Binding-site contacts:
Ligand atom C03 contacts residue PHE81 of chain 1.A at 3.6 Å (hydrophobic).
Ligand atom N23 contacts residue ILE11 of chain 1.A at 3.2 Å.
Ligand atom C33 contacts residue LEU135 of chain 1.A at 3.5 Å (hydrophobic).
Ligand atom C04 contacts residue GLU82 of chain 1.A at 3.8 Å.
Ligand atom C22 contacts residue GLN86 of chain 1.A at 3.7 Å.
Ligand atom C21 contacts residue ASP87 of chain 1.A at 3.5 Å.
Ligand atom C30 contacts residue GLN132 of chain 1.A at 3.0 Å.
Ligand atom N29 contacts residue GLN132 of chain 1.A at 2.8 Å (h-bond).
Ligand atom C12 contacts residue PHE83 of chain 1.A at 3.6 Å (hydrophobic).
Ligand atom C30 contacts residue ASP87 of chain 1.A at 3.2 Å.
Ligand atom C21 contacts residue GLN86 of chain 1.A at 3.8 Å.
Ligand atom N05 contacts residue GLU82 of chain 1.A at 2.9 Å (salt-bridge).
Ligand atom C14 contacts residue GLU9 of chain 1.A at 3.7 Å.
Ligand atom C27 contacts residue GLU13 of chain 1.A at 3.5 Å.
Ligand atom N09 contacts residue LEU84 of chain 1.A at 2.5 Å (h-bond).
Ligand atom C07 contacts residue LEU135 of chain 1.A at 3.5 Å (hydrophobic).
Ligand atom C08 contacts residue ILE11 of chain 1.A at 3.8 Å (hydrophobic).
Ligand atom C10 contacts residue HIS85 of chain 1.A at 3.8 Å.
Ligand atom C01 contacts residue ALA145 of chain 1.A at 3.8 Å (hydrophobic).
Ligand atom C08 contacts residue LEU84 of chain 1.A at 3.6 Å (hydrophobic).
Ligand atom C04 contacts residue LEU135 of chain 1.A at 3.6 Å (hydrophobic).
Ligand atom C12 contacts residue ILE11 of chain 1.A at 3.7 Å (hydrophobic).
Ligand atom N32 contacts residue VAL19 of chain 1.A at 3.7 Å.
Ligand atom C11 contacts residue HIS85 of chain 1.A at 3.5 Å.
Ligand atom N05 contacts residue LEU84 of chain 1.A at 3.8 Å.
Ligand atom C10 contacts residue LEU84 of chain 1.A at 3.3 Å (hydrophobic).
Ligand atom N06 contacts residue LEU135 of chain 1.A at 3.5 Å.
Ligand atom C04 contacts residue ALA32 of chain 1.A at 3.5 Å (hydrophobic).
Ligand atom N05 contacts residue LEU135 of chain 1.A at 3.6 Å.
Ligand atom S25 contacts residue ILE11 of chain 1.A at 3.4 Å.
Ligand atom C12 contacts residue HIS85 of chain 1.A at 3.7 Å.
Ligand atom C20 contacts residue ASP87 of chain 1.A at 3.5 Å.
Ligand atom C28 contacts residue GLU13 of chain 1.A at 3.3 Å.
Ligand atom C12 contacts residue LEU84 of chain 1.A at 3.7 Å (hydrophobic).
Ligand atom C01 contacts residue VAL65 of chain 1.A at 3.8 Å (hydrophobic).
Ligand atom N05 contacts residue ALA32 of chain 1.A at 3.5 Å.
Ligand atom C24 contacts residue ILE11 of chain 1.A at 3.6 Å (hydrophobic).
Ligand atom C02 contacts residue PHE81 of chain 1.A at 3.6 Å (hydrophobic).
Ligand atom N06 contacts residue LEU84 of chain 1.A at 3.2 Å (h-bond).
Ligand atom N06 contacts residue PHE83 of chain 1.A at 3.8 Å.

Sequence of chain 1.A:
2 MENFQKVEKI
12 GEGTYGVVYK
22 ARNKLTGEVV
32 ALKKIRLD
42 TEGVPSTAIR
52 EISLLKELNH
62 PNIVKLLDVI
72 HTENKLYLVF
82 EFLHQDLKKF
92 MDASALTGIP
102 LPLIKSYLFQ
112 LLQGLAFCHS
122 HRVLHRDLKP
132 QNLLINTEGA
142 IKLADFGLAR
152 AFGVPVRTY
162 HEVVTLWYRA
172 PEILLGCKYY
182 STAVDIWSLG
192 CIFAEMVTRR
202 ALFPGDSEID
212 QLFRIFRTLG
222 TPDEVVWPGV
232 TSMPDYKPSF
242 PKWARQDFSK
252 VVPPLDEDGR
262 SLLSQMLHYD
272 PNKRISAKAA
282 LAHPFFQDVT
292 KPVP

The small molecule below binds the protein below.
Small molecule (SMILES): CC(C)c1[nH]nc2c(NCc3ccccc3-c3ccccc3)nc(SC3CCNCC3)nc12